Binding-site contacts:
Ligand atom O7 contacts residue GLY7 of chain 1.A at 4.0 Å.
Ligand atom C8 contacts residue SER39 of chain 1.A at 3.8 Å.
Ligand atom O7 contacts residue ASN11 of chain 1.A at 4.1 Å.
Ligand atom C2 contacts residue ASN11 of chain 1.A at 2.5 Å.
Ligand atom O5 contacts residue ASN11 of chain 1.A at 2.3 Å (h-bond).
Ligand atom N2 contacts residue SER39 of chain 1.A at 4.4 Å.
Ligand atom C7 contacts residue GLY7 of chain 1.A at 4.3 Å.
Ligand atom C4 contacts residue ASN11 of chain 1.A at 4.2 Å.
Ligand atom O3 contacts residue SER39 of chain 1.A at 4.2 Å.
Ligand atom C3 contacts residue ASN11 of chain 1.A at 3.8 Å.
Ligand atom C8 contacts residue LEU36 of chain 1.A at 4.2 Å (hydrophobic).
Ligand atom C7 contacts residue SER39 of chain 1.A at 4.3 Å.
Ligand atom N2 contacts residue ASN11 of chain 1.A at 2.9 Å (h-bond).
Ligand atom C8 contacts residue PHE10 of chain 1.A at 4.5 Å (hydrophobic).
Ligand atom C1 contacts residue ASN11 of chain 1.A at 1.4 Å.
Ligand atom C7 contacts residue ASN11 of chain 1.A at 3.7 Å.
Ligand atom C5 contacts residue ASN11 of chain 1.A at 3.6 Å.
Ligand atom C3 contacts residue SER39 of chain 1.A at 4.5 Å.

The protein below binds the small molecule below.
Small molecule (SMILES): CC(=O)N[C@H]1[C@H](O[C@H]2[C@H](O)[C@@H](NC(C)=O)CO[C@@H]2CO)O[C@H](CO)[C@@H](O[C@@H]2O[C@H](CO)[C@@H](O)[C@H](O)[C@@H]2O)[C@@H]1O

Sequence of chain 1.A:
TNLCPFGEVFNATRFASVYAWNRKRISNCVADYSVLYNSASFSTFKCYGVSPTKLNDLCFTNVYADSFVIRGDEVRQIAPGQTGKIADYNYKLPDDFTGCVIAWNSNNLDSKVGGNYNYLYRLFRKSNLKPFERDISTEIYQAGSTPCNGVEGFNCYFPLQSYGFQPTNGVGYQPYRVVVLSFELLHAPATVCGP